Binding-site contacts:
Ligand atom C6 contacts residue VAL97 of chain 1.D at 3.7 Å (hydrophobic).
Ligand atom O5 contacts residue GLN57 of chain 1.D at 3.3 Å (h-bond).
Ligand atom O4 contacts residue GLN57 of chain 1.D at 3.1 Å (h-bond).
Ligand atom O3 contacts residue THR100 of chain 1.D at 3.6 Å (h-bond).
Ligand atom O3 contacts residue CA1 of chain 1.S at 2.5 Å.
Ligand atom C4 contacts residue CA1 of chain 1.S at 3.4 Å.
Ligand atom O6 contacts residue GLN57 of chain 1.D at 2.6 Å (h-bond).
Ligand atom O4 contacts residue THR100 of chain 1.D at 3.5 Å (h-bond).
Ligand atom O4 contacts residue GLU44 of chain 1.D at 2.8 Å (salt-bridge).
Ligand atom C5 contacts residue GLN57 of chain 1.D at 4.0 Å.
Ligand atom C6 contacts residue ILE61 of chain 1.D at 3.6 Å (hydrophobic).
Ligand atom O4 contacts residue ASP41 of chain 1.D at 3.9 Å.
Ligand atom O2 contacts residue ASP103 of chain 1.D at 3.4 Å (salt-bridge).
Ligand atom C2 contacts residue GLU44 of chain 1.D at 3.2 Å.
Ligand atom O4 contacts residue CA1 of chain 1.S at 2.5 Å.
Ligand atom C2 contacts residue ASP103 of chain 1.D at 4.0 Å.
Ligand atom C3 contacts residue TYR38 of chain 1.D at 3.7 Å (hydrophobic).
Ligand atom O4 contacts residue TYR38 of chain 1.D at 3.1 Å (h-bond).
Ligand atom C2 contacts residue TYR38 of chain 1.D at 3.4 Å (hydrophobic).
Ligand atom C1 contacts residue GLU44 of chain 1.D at 3.2 Å.
Ligand atom O6 contacts residue ILE61 of chain 1.D at 3.6 Å.
Ligand atom O6 contacts residue VAL97 of chain 1.D at 4.0 Å.
Ligand atom O5 contacts residue TYR38 of chain 1.D at 3.7 Å.
Ligand atom C4 contacts residue THR100 of chain 1.D at 3.5 Å.
Ligand atom O6 contacts residue GLU44 of chain 1.D at 3.9 Å.
Ligand atom O3 contacts residue TYR38 of chain 1.D at 3.2 Å (h-bond).
Ligand atom C3 contacts residue ASP103 of chain 1.D at 3.8 Å.
Ligand atom O4 contacts residue ASP96 of chain 1.D at 2.6 Å (salt-bridge).
Ligand atom C6 contacts residue GLN57 of chain 1.D at 3.7 Å.
Ligand atom O2 contacts residue GLU44 of chain 1.D at 2.7 Å (salt-bridge).
Ligand atom C6 contacts residue GLN57 of chain 1.D at 3.7 Å.
Ligand atom C4 contacts residue ASP96 of chain 1.D at 3.5 Å.
Ligand atom O2 contacts residue TYR38 of chain 1.D at 4.0 Å.
Ligand atom O3 contacts residue ASP103 of chain 1.D at 2.7 Å (salt-bridge).
Ligand atom C1 contacts residue TYR38 of chain 1.D at 3.9 Å (hydrophobic).
Ligand atom O3 contacts residue GLU44 of chain 1.D at 3.8 Å.
Ligand atom O4 contacts residue ARG40 of chain 1.D at 3.9 Å.
Ligand atom C3 contacts residue CA1 of chain 1.S at 3.4 Å.
Ligand atom C6 contacts residue ASP96 of chain 1.D at 3.4 Å.
Ligand atom C4 contacts residue GLU44 of chain 1.D at 3.2 Å.

Sequence of chain 1.D:
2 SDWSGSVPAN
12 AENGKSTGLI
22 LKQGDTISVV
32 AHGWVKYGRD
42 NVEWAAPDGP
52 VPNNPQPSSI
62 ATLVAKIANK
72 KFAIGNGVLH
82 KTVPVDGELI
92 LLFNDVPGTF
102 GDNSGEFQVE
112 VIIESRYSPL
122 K

The protein below binds the small molecule below.
Small molecule (SMILES): OC[C@H]1O[C@H](OC[C@H]2O[C@H](O[C@]3(CO)O[C@H](CO)[C@@H](O)[C@@H]3O)[C@H](O)[C@@H](O)[C@@H]2O)[C@H](O)[C@@H](O)[C@H]1O